This small molecule binds to this protein.
Small molecule (SMILES): Nc1ncnc2c1ncn2[C@@H]1O[C@H](CO[P](=O)(O)O[P](=O)(O)NP(=O)(O)O)[C@@H](O)[C@H]1O

Sequence of chain 3.C:
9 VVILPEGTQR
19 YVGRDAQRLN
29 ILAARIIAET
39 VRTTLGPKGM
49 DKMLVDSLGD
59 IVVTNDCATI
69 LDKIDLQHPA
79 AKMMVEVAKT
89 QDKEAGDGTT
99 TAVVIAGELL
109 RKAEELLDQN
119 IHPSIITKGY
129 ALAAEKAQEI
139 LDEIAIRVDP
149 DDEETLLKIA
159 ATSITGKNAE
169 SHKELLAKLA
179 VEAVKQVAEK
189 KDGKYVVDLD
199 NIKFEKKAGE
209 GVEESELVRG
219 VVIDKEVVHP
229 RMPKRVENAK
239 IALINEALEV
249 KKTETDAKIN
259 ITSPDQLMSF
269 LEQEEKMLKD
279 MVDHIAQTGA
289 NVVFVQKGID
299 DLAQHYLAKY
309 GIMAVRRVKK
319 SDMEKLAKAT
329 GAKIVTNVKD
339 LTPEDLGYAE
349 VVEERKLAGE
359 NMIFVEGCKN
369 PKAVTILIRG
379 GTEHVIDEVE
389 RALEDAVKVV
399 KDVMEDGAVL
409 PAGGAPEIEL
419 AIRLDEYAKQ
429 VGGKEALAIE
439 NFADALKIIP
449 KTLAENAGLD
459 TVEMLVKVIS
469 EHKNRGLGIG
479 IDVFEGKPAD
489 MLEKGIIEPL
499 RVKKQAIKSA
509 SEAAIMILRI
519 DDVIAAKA

Binding-site contacts:
Ligand atom O4' contacts residue GLY44 of chain 3.C at 3.5 Å.
Ligand atom O3G contacts residue ASP95 of chain 3.C at 3.6 Å (salt-bridge).
Ligand atom O1B contacts residue MG1 of chain 3.I at 3.2 Å.
Ligand atom C2' contacts residue GLU496 of chain 3.C at 3.5 Å.
Ligand atom O2' contacts residue GLU496 of chain 3.C at 3.1 Å (salt-bridge).
Ligand atom PA contacts residue GLY44 of chain 3.C at 3.5 Å.
Ligand atom C4 contacts residue PRO45 of chain 3.C at 3.5 Å (hydrophobic).
Ligand atom C6 contacts residue ILE494 of chain 3.C at 3.5 Å (hydrophobic).
Ligand atom O1B contacts residue GLY96 of chain 3.C at 2.8 Å (h-bond).
Ligand atom O2G contacts residue THR97 of chain 3.C at 2.8 Å (h-bond).
Ligand atom O2' contacts residue GLY411 of chain 3.C at 2.9 Å (h-bond).
Ligand atom PG contacts residue MG1 of chain 3.I at 3.5 Å.
Ligand atom PA contacts residue MG1 of chain 3.I at 3.5 Å.
Ligand atom O3A contacts residue THR98 of chain 3.C at 3.5 Å.
Ligand atom O1A contacts residue GLY44 of chain 3.C at 2.8 Å (h-bond).
Ligand atom N1 contacts residue PRO45 of chain 3.C at 3.6 Å.
Ligand atom O2G contacts residue GLY94 of chain 3.C at 3.6 Å (h-bond).
Ligand atom O2' contacts residue ALA410 of chain 3.C at 2.9 Å.
Ligand atom O5' contacts residue GLY44 of chain 3.C at 2.9 Å (h-bond).
Ligand atom N3B contacts residue GLY96 of chain 3.C at 3.4 Å (h-bond).
Ligand atom O3G contacts residue MG1 of chain 3.I at 2.1 Å.
Ligand atom O1G contacts residue THR98 of chain 3.C at 3.1 Å (h-bond).
Ligand atom O1G contacts residue THR97 of chain 3.C at 3.1 Å (h-bond).
Ligand atom N3B contacts residue THR98 of chain 3.C at 2.9 Å (h-bond).
Ligand atom O1A contacts residue LEU43 of chain 3.C at 3.2 Å.
Ligand atom O1G contacts residue ASP64 of chain 3.C at 3.6 Å (salt-bridge).
Ligand atom C5 contacts residue PRO45 of chain 3.C at 3.3 Å (hydrophobic).
Ligand atom O2B contacts residue THR98 of chain 3.C at 3.4 Å (h-bond).
Ligand atom N3B contacts residue THR97 of chain 3.C at 3.0 Å (h-bond).
Ligand atom C6 contacts residue PRO45 of chain 3.C at 3.4 Å (hydrophobic).
Ligand atom O1G contacts residue CYS65 of chain 3.C at 3.3 Å (h-bond).
Ligand atom O4' contacts residue LEU451 of chain 3.C at 3.6 Å.
Ligand atom N7 contacts residue THR160 of chain 3.C at 3.4 Å.
Ligand atom O2B contacts residue GLY96 of chain 3.C at 3.2 Å.
Ligand atom N7 contacts residue THR163 of chain 3.C at 3.1 Å (h-bond).
Ligand atom O1A contacts residue THR42 of chain 3.C at 2.7 Å (h-bond).
Ligand atom O2B contacts residue THR99 of chain 3.C at 2.7 Å (h-bond).
Ligand atom O2A contacts residue MG1 of chain 3.I at 2.2 Å.
Ligand atom PG contacts residue THR97 of chain 3.C at 3.2 Å.
Ligand atom PB contacts residue GLY96 of chain 3.C at 3.4 Å.